Binding-site contacts:
Ligand atom C15 contacts residue PHE158 of chain 1.B at 3.8 Å (hydrophobic).
Ligand atom O5 contacts residue ALA46 of chain 1.B at 3.8 Å.
Ligand atom C20 contacts residue LEU26 of chain 1.B at 3.7 Å (hydrophobic).
Ligand atom C27 contacts residue LEU146 of chain 1.B at 3.9 Å (hydrophobic).
Ligand atom N2 contacts residue VAL34 of chain 1.B at 3.8 Å.
Ligand atom C27 contacts residue SER98 of chain 1.B at 3.4 Å.
Ligand atom N1 contacts residue ALA46 of chain 1.B at 3.3 Å.
Ligand atom C14 contacts residue PHE158 of chain 1.B at 3.8 Å (hydrophobic).
Ligand atom C4 contacts residue LEU26 of chain 1.B at 3.8 Å (hydrophobic).
Ligand atom N1 contacts residue GLU92 of chain 1.B at 3.2 Å (salt-bridge).
Ligand atom C28 contacts residue ASP101 of chain 1.B at 3.3 Å.
Ligand atom C2 contacts residue LEU26 of chain 1.B at 3.7 Å (hydrophobic).
Ligand atom C3 contacts residue TYR93 of chain 1.B at 3.8 Å (hydrophobic).
Ligand atom O5 contacts residue TYR93 of chain 1.B at 3.5 Å.
Ligand atom C17 contacts residue VAL34 of chain 1.B at 3.7 Å (hydrophobic).
Ligand atom C5 contacts residue LEU26 of chain 1.B at 3.8 Å (hydrophobic).
Ligand atom C8 contacts residue LEU146 of chain 1.B at 3.9 Å (hydrophobic).
Ligand atom C2 contacts residue GLY97 of chain 1.B at 3.6 Å.
Ligand atom C3 contacts residue GLY97 of chain 1.B at 3.5 Å.
Ligand atom C3 contacts residue SER95 of chain 1.B at 3.8 Å.
Ligand atom C14 contacts residue LYS48 of chain 1.B at 3.6 Å.
Ligand atom C8 contacts residue GLU92 of chain 1.B at 3.9 Å.
Ligand atom C10 contacts residue LEU146 of chain 1.B at 3.8 Å (hydrophobic).
Ligand atom C3 contacts residue LEU26 of chain 1.B at 3.7 Å (hydrophobic).
Ligand atom C9 contacts residue LEU146 of chain 1.B at 3.6 Å (hydrophobic).
Ligand atom C1 contacts residue LEU26 of chain 1.B at 3.8 Å (hydrophobic).
Ligand atom N1 contacts residue LEU146 of chain 1.B at 3.6 Å.
Ligand atom C4 contacts residue TYR93 of chain 1.B at 3.8 Å (hydrophobic).
Ligand atom C3 contacts residue MET94 of chain 1.B at 3.4 Å (hydrophobic).
Ligand atom C15 contacts residue LYS48 of chain 1.B at 3.6 Å.
Ligand atom C1 contacts residue GLY97 of chain 1.B at 3.8 Å.
Ligand atom O4 contacts residue GLY27 of chain 1.B at 3.6 Å.
Ligand atom C4 contacts residue MET94 of chain 1.B at 3.2 Å (hydrophobic).
Ligand atom C9 contacts residue ALA46 of chain 1.B at 3.9 Å (hydrophobic).
Ligand atom C26 contacts residue GLN28 of chain 1.B at 3.6 Å.
Ligand atom C25 contacts residue LEU26 of chain 1.B at 3.8 Å (hydrophobic).
Ligand atom O5 contacts residue MET94 of chain 1.B at 2.8 Å (h-bond).
Ligand atom O5 contacts residue GLU92 of chain 1.B at 3.9 Å.
Ligand atom C8 contacts residue MET94 of chain 1.B at 3.8 Å (hydrophobic).
Ligand atom C8 contacts residue ALA46 of chain 1.B at 3.5 Å (hydrophobic).

The small molecule below binds the protein below.
Small molecule (SMILES): CN[C@@H]1C[C@H]2O[C@@](C)([C@@H]1OC)n1c3ccccc3c3c4c(c5c6ccccc6n2c5c31)C(=O)NC4

Sequence of chain 1.B:
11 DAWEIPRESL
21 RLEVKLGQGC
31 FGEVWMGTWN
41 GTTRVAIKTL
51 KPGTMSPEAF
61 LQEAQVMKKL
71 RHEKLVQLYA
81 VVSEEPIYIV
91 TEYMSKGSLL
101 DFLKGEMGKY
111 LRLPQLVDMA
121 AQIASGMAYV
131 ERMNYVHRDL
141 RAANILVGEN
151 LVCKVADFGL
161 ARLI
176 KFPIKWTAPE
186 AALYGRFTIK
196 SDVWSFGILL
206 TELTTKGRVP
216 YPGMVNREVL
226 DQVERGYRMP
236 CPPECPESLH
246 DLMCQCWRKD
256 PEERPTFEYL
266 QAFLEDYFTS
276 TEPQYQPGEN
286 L